Sequence of chain 1.A:
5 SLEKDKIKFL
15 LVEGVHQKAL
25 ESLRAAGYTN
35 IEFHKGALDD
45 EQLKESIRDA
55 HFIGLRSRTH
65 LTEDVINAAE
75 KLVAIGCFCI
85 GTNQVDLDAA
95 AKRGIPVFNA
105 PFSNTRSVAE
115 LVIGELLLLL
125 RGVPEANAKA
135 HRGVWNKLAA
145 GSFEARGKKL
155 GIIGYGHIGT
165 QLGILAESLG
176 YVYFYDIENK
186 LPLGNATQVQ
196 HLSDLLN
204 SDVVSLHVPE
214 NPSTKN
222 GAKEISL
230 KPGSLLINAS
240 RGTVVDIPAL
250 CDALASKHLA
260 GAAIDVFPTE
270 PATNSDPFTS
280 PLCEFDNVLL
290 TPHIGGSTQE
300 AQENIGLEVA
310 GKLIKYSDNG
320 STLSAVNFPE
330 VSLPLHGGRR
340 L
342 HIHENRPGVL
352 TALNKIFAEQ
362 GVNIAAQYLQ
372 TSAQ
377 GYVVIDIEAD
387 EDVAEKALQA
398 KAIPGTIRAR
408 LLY

Sequence of chain 1.B:
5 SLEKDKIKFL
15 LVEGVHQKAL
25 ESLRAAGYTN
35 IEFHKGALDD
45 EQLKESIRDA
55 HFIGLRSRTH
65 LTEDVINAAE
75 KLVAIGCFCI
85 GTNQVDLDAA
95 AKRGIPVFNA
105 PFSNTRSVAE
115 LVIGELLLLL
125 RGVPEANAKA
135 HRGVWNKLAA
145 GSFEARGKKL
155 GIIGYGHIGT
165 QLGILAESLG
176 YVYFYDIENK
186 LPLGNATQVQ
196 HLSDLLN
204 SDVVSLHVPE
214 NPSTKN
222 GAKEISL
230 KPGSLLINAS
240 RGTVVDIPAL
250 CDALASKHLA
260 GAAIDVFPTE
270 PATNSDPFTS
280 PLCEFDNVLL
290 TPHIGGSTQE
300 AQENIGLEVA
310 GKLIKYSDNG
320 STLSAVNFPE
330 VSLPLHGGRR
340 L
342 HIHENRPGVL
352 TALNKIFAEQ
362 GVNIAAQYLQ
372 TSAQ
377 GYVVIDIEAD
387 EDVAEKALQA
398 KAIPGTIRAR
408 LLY

A small-molecule ligand and the protein it binds are described below.
Small molecule (SMILES): O=C(O)CCC(=O)C(=O)O

Binding-site contacts:
Ligand atom O2 contacts residue SER61 of chain 1.A at 4.2 Å.
Ligand atom O2 contacts residue GLY85 of chain 1.A at 3.1 Å (h-bond).
Ligand atom C5 contacts residue CYS83 of chain 1.A at 4.4 Å (hydrophobic).
Ligand atom O4 contacts residue PHE82 of chain 1.A at 4.3 Å.
Ligand atom O5 contacts residue CYS83 of chain 1.A at 3.6 Å.
Ligand atom C1 contacts residue ILE84 of chain 1.A at 3.8 Å (hydrophobic).
Ligand atom O5 contacts residue ILE84 of chain 1.A at 3.5 Å (h-bond).
Ligand atom O1 contacts residue GLY85 of chain 1.A at 4.4 Å.
Ligand atom O2 contacts residue CYS83 of chain 1.A at 3.5 Å.
Ligand atom C1 contacts residue LYS141 of chain 1.B at 4.2 Å.
Ligand atom C4 contacts residue LYS141 of chain 1.B at 3.3 Å.
Ligand atom C2 contacts residue LYS141 of chain 1.B at 4.3 Å.
Ligand atom C3 contacts residue LYS141 of chain 1.B at 3.4 Å.
Ligand atom O4 contacts residue CYS83 of chain 1.A at 3.7 Å.
Ligand atom C5 contacts residue SER61 of chain 1.A at 3.0 Å.
Ligand atom C1 contacts residue GLY85 of chain 1.A at 4.0 Å.
Ligand atom O1 contacts residue HIS292 of chain 1.A at 4.1 Å.
Ligand atom C2 contacts residue ILE84 of chain 1.A at 4.0 Å (hydrophobic).
Ligand atom O1 contacts residue ILE84 of chain 1.A at 4.1 Å.
Ligand atom C5 contacts residue LYS141 of chain 1.B at 4.3 Å.
Ligand atom O3 contacts residue ARG60 of chain 1.A at 3.6 Å (salt-bridge).
Ligand atom O3 contacts residue SER61 of chain 1.A at 2.7 Å (h-bond).
Ligand atom O4 contacts residue GLN301 of chain 1.A at 4.5 Å.
Ligand atom O4 contacts residue ARG60 of chain 1.A at 3.3 Å (salt-bridge).
Ligand atom C4 contacts residue SER61 of chain 1.A at 3.2 Å.
Ligand atom C2 contacts residue CYS83 of chain 1.A at 3.8 Å (hydrophobic).
Ligand atom C1 contacts residue CYS83 of chain 1.A at 4.0 Å (hydrophobic).
Ligand atom O2 contacts residue ILE84 of chain 1.A at 3.5 Å (h-bond).
Ligand atom O5 contacts residue ASN108 of chain 1.A at 3.9 Å.
Ligand atom O3 contacts residue LYS141 of chain 1.B at 4.4 Å.
Ligand atom C4 contacts residue CYS83 of chain 1.A at 4.5 Å (hydrophobic).
Ligand atom O1 contacts residue LYS141 of chain 1.B at 4.0 Å.
Ligand atom O4 contacts residue SER61 of chain 1.A at 4.1 Å.
Ligand atom C5 contacts residue ARG60 of chain 1.A at 3.8 Å.